Sequence of chain 1.A:
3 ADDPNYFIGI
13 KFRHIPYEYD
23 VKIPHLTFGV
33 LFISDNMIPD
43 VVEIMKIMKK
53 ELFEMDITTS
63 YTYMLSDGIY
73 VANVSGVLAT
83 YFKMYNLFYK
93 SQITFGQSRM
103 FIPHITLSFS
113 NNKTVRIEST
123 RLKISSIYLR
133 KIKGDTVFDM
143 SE

Binding-site contacts:
Ligand atom C8 contacts residue HIS106 of chain 1.A at 3.7 Å.
Ligand atom C1' contacts residue ILE71 of chain 1.A at 3.7 Å (hydrophobic).
Ligand atom N9 contacts residue ARG101 of chain 1.A at 3.4 Å (salt-bridge).
Ligand atom C4 contacts residue ARG101 of chain 1.A at 3.5 Å.
Ligand atom P2 contacts residue THR108 of chain 1.A at 3.4 Å.
Ligand atom O4P contacts residue HIS106 of chain 1.A at 2.6 Å (h-bond).
Ligand atom O1P contacts residue ARG101 of chain 1.A at 2.8 Å (salt-bridge).
Ligand atom N7 contacts residue ARG101 of chain 1.A at 3.1 Å (salt-bridge).
Ligand atom N3 contacts residue ARG101 of chain 1.A at 3.6 Å (salt-bridge).
Ligand atom C2 contacts residue ARG101 of chain 1.A at 3.8 Å.
Ligand atom N9 contacts residue LEU67 of chain 1.A at 3.4 Å.
Ligand atom C5' contacts residue HIS106 of chain 1.A at 3.3 Å.
Ligand atom C5' contacts residue THR108 of chain 1.A at 3.5 Å.
Ligand atom C6 contacts residue ARG101 of chain 1.A at 3.6 Å.
Ligand atom N3 contacts residue LEU67 of chain 1.A at 3.4 Å.
Ligand atom N7 contacts residue HIS106 of chain 1.A at 3.9 Å.
Ligand atom O4' contacts residue ILE71 of chain 1.A at 3.3 Å.
Ligand atom P2 contacts residue THR29 of chain 1.A at 3.9 Å.
Ligand atom N6 contacts residue ILE104 of chain 1.A at 3.2 Å.
Ligand atom C5 contacts residue ARG101 of chain 1.A at 3.2 Å.
Ligand atom O5P contacts residue THR29 of chain 1.A at 3.0 Å (h-bond).
Ligand atom N6 contacts residue ARG101 of chain 1.A at 3.8 Å.
Ligand atom O4' contacts residue HIS106 of chain 1.A at 3.9 Å.
Ligand atom C8 contacts residue LEU67 of chain 1.A at 4.0 Å (hydrophobic).
Ligand atom N1 contacts residue ARG101 of chain 1.A at 4.0 Å.
Ligand atom O4' contacts residue LEU67 of chain 1.A at 3.3 Å.
Ligand atom C8 contacts residue ARG101 of chain 1.A at 3.2 Å.
Ligand atom N6 contacts residue MET102 of chain 1.A at 3.5 Å (h-bond).
Ligand atom O4P contacts residue THR108 of chain 1.A at 3.0 Å (h-bond).
Ligand atom P2 contacts residue HIS106 of chain 1.A at 3.9 Å.
Ligand atom O6P contacts residue HIS27 of chain 1.A at 3.3 Å (h-bond).
Ligand atom C4' contacts residue ILE71 of chain 1.A at 3.8 Å (hydrophobic).
Ligand atom C5 contacts residue LEU67 of chain 1.A at 3.8 Å (hydrophobic).
Ligand atom C2 contacts residue LEU67 of chain 1.A at 4.0 Å (hydrophobic).
Ligand atom C4 contacts residue LEU67 of chain 1.A at 3.2 Å (hydrophobic).
Ligand atom O6P contacts residue THR108 of chain 1.A at 3.1 Å (h-bond).
Ligand atom O5' contacts residue THR108 of chain 1.A at 3.7 Å.
Ligand atom O4P contacts residue THR29 of chain 1.A at 3.8 Å.
Ligand atom O3P contacts residue ARG101 of chain 1.A at 3.9 Å.
Ligand atom C1' contacts residue LEU67 of chain 1.A at 3.8 Å (hydrophobic).

This small molecule binds to this protein.
Small molecule (SMILES): Nc1ncnc2c1ncn2[C@@H]1O[C@H](COP(=O)(O)O)[C@@H](O)[C@H]1OP(=O)(O)O